Binding-site contacts:
Ligand atom O5 contacts residue ILE382 of chain 1.C at 4.0 Å.
Ligand atom C5 contacts residue SER381 of chain 1.C at 4.2 Å.
Ligand atom O6 contacts residue GLU385 of chain 1.C at 3.1 Å (salt-bridge).
Ligand atom C7 contacts residue GLN375 of chain 1.C at 4.1 Å.
Ligand atom O7 contacts residue LYS374 of chain 1.C at 4.4 Å.
Ligand atom O6 contacts residue ILE382 of chain 1.C at 4.0 Å.
Ligand atom C1 contacts residue ASN379 of chain 1.C at 1.4 Å.
Ligand atom C7 contacts residue ASN379 of chain 1.C at 3.1 Å.
Ligand atom C6 contacts residue SER381 of chain 1.C at 4.3 Å.
Ligand atom C5 contacts residue ASN379 of chain 1.C at 3.7 Å.
Ligand atom O5 contacts residue SER381 of chain 1.C at 3.9 Å.
Ligand atom O7 contacts residue ASN379 of chain 1.C at 3.0 Å (h-bond).
Ligand atom O7 contacts residue GLN375 of chain 1.C at 3.1 Å (h-bond).
Ligand atom C4 contacts residue ASN379 of chain 1.C at 4.2 Å.
Ligand atom C6 contacts residue GLU385 of chain 1.C at 3.6 Å.
Ligand atom N2 contacts residue ASN379 of chain 1.C at 2.9 Å (h-bond).
Ligand atom C8 contacts residue ASN379 of chain 1.C at 4.3 Å.
Ligand atom C2 contacts residue ASN379 of chain 1.C at 2.5 Å.
Ligand atom C1 contacts residue SER381 of chain 1.C at 4.4 Å.
Ligand atom O5 contacts residue ASN379 of chain 1.C at 2.4 Å (h-bond).
Ligand atom C6 contacts residue ASN379 of chain 1.C at 4.4 Å.
Ligand atom O6 contacts residue ASN379 of chain 1.C at 4.4 Å.
Ligand atom C3 contacts residue ASN379 of chain 1.C at 3.8 Å.

Sequence of chain 1.C:
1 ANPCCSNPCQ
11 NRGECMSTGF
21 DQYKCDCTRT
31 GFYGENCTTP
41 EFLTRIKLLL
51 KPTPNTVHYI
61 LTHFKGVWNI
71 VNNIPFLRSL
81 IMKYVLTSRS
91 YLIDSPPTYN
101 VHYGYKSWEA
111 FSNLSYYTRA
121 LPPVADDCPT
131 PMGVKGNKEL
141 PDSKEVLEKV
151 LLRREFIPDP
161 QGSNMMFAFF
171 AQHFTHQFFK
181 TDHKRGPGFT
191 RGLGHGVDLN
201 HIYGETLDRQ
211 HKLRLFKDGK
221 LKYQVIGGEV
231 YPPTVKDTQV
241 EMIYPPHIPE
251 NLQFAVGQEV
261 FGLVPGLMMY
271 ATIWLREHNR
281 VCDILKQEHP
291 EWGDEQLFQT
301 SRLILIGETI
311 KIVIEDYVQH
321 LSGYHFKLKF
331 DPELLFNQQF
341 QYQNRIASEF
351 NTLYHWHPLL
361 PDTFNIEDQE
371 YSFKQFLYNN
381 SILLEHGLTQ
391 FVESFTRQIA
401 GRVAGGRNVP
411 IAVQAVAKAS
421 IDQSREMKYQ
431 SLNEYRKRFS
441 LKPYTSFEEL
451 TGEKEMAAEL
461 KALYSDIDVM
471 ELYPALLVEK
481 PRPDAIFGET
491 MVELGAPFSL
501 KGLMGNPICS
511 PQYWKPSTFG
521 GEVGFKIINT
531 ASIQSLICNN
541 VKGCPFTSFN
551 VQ

The protein below binds the small molecule below.
Small molecule (SMILES): CC(=O)N[C@@H]1[C@@H](O)[C@H](O)[C@@H](CO)O[C@H]1O